Sequence of chain 1.L:
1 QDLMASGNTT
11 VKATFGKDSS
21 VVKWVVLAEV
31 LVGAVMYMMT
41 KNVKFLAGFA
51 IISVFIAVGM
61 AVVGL

Binding-site contacts:
Ligand atom C1 contacts residue VAL43 of chain 1.L at 4.4 Å (hydrophobic).
Ligand atom P1 contacts residue LYS44 of chain 1.L at 4.1 Å.
Ligand atom C2 contacts residue VAL43 of chain 1.L at 3.4 Å (hydrophobic).
Ligand atom O3 contacts residue MET39 of chain 1.AA at 4.0 Å.
Ligand atom C3 contacts residue MET39 of chain 1.AA at 3.6 Å (hydrophobic).
Ligand atom O2 contacts residue VAL43 of chain 1.L at 3.9 Å.
Ligand atom O4 contacts residue MET39 of chain 1.AA at 3.4 Å (h-bond).
Ligand atom O3 contacts residue MET38 of chain 1.AA at 2.9 Å (h-bond).
Ligand atom C4 contacts residue LYS44 of chain 1.L at 3.9 Å.
Ligand atom C1 contacts residue VAL32 of chain 1.Z at 3.7 Å (hydrophobic).
Ligand atom C5 contacts residue LYS44 of chain 1.L at 3.7 Å.
Ligand atom O1 contacts residue VAL43 of chain 1.L at 4.1 Å.
Ligand atom C4 contacts residue MET39 of chain 1.AA at 3.8 Å (hydrophobic).
Ligand atom P1 contacts residue MET38 of chain 1.AA at 4.0 Å.
Ligand atom O4 contacts residue LYS44 of chain 1.L at 3.5 Å.
Ligand atom O1 contacts residue LYS44 of chain 1.L at 4.2 Å.
Ligand atom O5 contacts residue MET39 of chain 1.AA at 2.7 Å (h-bond).
Ligand atom C3 contacts residue LYS44 of chain 1.L at 4.4 Å.
Ligand atom O2 contacts residue MET38 of chain 1.AA at 4.4 Å.
Ligand atom O2 contacts residue LYS44 of chain 1.L at 3.4 Å.
Ligand atom O5 contacts residue LYS44 of chain 1.L at 3.1 Å (salt-bridge).
Ligand atom C1 contacts residue MET36 of chain 1.Z at 4.2 Å (hydrophobic).
Ligand atom P1 contacts residue MET39 of chain 1.AA at 4.4 Å.
Ligand atom O3 contacts residue VAL32 of chain 1.Z at 4.4 Å.

Sequence of chain 1.Z:
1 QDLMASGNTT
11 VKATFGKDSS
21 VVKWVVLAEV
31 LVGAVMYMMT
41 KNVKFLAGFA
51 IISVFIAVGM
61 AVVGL

Sequence of chain 1.AA:
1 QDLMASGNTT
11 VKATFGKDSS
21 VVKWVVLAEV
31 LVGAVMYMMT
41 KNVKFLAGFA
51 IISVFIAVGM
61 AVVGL

The protein below binds the small molecule below.
Small molecule (SMILES): CCOP(=O)(O)OC[C@H](O)CO